The small molecule below binds the protein below.
Small molecule (SMILES): Clc1cccc(COc2ccccc2CNCc2ccncc2)c1

Binding-site contacts:
Ligand atom C8 contacts residue SER52 of chain 1.A at 3.8 Å.
Ligand atom C20 contacts residue TRP56 of chain 1.A at 3.7 Å (hydrophobic).
Ligand atom C1 contacts residue PHE104 of chain 1.A at 4.0 Å (hydrophobic).
Ligand atom C14 contacts residue PHE422 of chain 1.A at 3.3 Å (hydrophobic).
Ligand atom C10 contacts residue ASP46 of chain 1.A at 3.1 Å.
Ligand atom C11 contacts residue PHE44 of chain 1.A at 3.9 Å (hydrophobic).
Ligand atom C8 contacts residue PHE47 of chain 1.A at 4.0 Å (hydrophobic).
Ligand atom C4 contacts residue SER103 of chain 1.A at 3.4 Å.
Ligand atom C2 contacts residue VAL60 of chain 1.A at 4.1 Å (hydrophobic).
Ligand atom C2 contacts residue LEU83 of chain 1.A at 3.6 Å (hydrophobic).
Ligand atom C6 contacts residue PHE104 of chain 1.A at 3.9 Å (hydrophobic).
Ligand atom C3 contacts residue TRP56 of chain 1.A at 3.7 Å (hydrophobic).
Ligand atom C14 contacts residue SER103 of chain 1.A at 3.8 Å.
Ligand atom C5 contacts residue PHE104 of chain 1.A at 3.6 Å (hydrophobic).
Ligand atom C9 contacts residue ASP46 of chain 1.A at 3.9 Å.
Ligand atom C2 contacts residue TRP56 of chain 1.A at 3.8 Å (hydrophobic).
Ligand atom N2 contacts residue TRP56 of chain 1.A at 3.6 Å.
Ligand atom C10 contacts residue PHE47 of chain 1.A at 3.7 Å (hydrophobic).
Ligand atom C19 contacts residue GLU421 of chain 1.A at 4.0 Å.
Ligand atom C1 contacts residue TRP56 of chain 1.A at 3.8 Å (hydrophobic).
Ligand atom C17 contacts residue TRP56 of chain 1.A at 3.4 Å (hydrophobic).
Ligand atom CL1 contacts residue LEU83 of chain 1.A at 4.0 Å.
Ligand atom C3 contacts residue LEU83 of chain 1.A at 3.9 Å (hydrophobic).
Ligand atom C5 contacts residue TRP56 of chain 1.A at 3.6 Å (hydrophobic).
Ligand atom C16 contacts residue PHE422 of chain 1.A at 3.2 Å (hydrophobic).
Ligand atom CL1 contacts residue ALA53 of chain 1.A at 3.9 Å.
Ligand atom C9 contacts residue PHE47 of chain 1.A at 4.1 Å (hydrophobic).
Ligand atom C20 contacts residue PHE104 of chain 1.A at 3.5 Å (hydrophobic).
Ligand atom C3 contacts residue SER103 of chain 1.A at 3.5 Å.
Ligand atom C4 contacts residue TRP56 of chain 1.A at 3.6 Å (hydrophobic).
Ligand atom C20 contacts residue ALA53 of chain 1.A at 3.9 Å (hydrophobic).
Ligand atom C13 contacts residue PHE44 of chain 1.A at 3.9 Å (hydrophobic).
Ligand atom C6 contacts residue SER52 of chain 1.A at 3.8 Å.
Ligand atom C3 contacts residue MET85 of chain 1.A at 3.7 Å (hydrophobic).
Ligand atom CL1 contacts residue ARG57 of chain 1.A at 3.7 Å.
Ligand atom C11 contacts residue ASP46 of chain 1.A at 3.9 Å.
Ligand atom C15 contacts residue PHE422 of chain 1.A at 3.4 Å (hydrophobic).
Ligand atom C6 contacts residue TRP56 of chain 1.A at 4.0 Å (hydrophobic).
Ligand atom CL1 contacts residue TRP33 of chain 1.A at 3.7 Å.
Ligand atom O1 contacts residue PHE104 of chain 1.A at 3.5 Å.

Sequence of chain 1.A:
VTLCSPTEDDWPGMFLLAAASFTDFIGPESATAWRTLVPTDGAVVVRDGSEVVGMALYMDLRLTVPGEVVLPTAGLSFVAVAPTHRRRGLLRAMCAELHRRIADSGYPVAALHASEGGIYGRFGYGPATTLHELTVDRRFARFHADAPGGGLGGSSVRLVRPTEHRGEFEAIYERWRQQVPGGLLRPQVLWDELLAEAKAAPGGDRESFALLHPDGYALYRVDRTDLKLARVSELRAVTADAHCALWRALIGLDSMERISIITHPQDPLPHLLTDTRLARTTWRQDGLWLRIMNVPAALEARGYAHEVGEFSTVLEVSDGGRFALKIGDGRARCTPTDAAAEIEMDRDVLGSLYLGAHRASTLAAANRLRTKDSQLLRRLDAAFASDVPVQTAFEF